Sequence of chain 1.A:
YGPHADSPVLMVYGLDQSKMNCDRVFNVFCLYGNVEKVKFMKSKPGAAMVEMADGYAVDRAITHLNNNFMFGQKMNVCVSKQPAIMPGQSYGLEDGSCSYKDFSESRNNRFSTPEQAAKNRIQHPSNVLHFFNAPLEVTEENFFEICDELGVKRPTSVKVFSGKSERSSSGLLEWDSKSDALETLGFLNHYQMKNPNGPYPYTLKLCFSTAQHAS

Binding-site contacts:
Ligand atom C2' contacts residue LYS81 of chain 1.A at 3.5 Å.
Ligand atom OP1 contacts residue LYS39 of chain 1.A at 2.9 Å (salt-bridge).
Ligand atom N6 contacts residue GLN82 of chain 1.A at 2.9 Å (h-bond).
Ligand atom O3' contacts residue GLY88 of chain 1.A at 3.4 Å.
Ligand atom O2' contacts residue LYS81 of chain 1.A at 3.1 Å.
Ligand atom O2 contacts residue SER80 of chain 1.A at 2.8 Å (h-bond).
Ligand atom N7 contacts residue GLN82 of chain 1.A at 2.8 Å (h-bond).
Ligand atom C2 contacts residue MET86 of chain 1.A at 3.4 Å (hydrophobic).
Ligand atom C8 contacts residue GLN82 of chain 1.A at 3.5 Å.
Ligand atom N3 contacts residue MET86 of chain 1.A at 3.3 Å (h-bond).
Ligand atom N3 contacts residue LYS81 of chain 1.A at 3.0 Å (salt-bridge).
Ligand atom O2' contacts residue GLN89 of chain 1.A at 3.3 Å.
Ligand atom N3 contacts residue SER80 of chain 1.A at 3.3 Å.
Ligand atom O5' contacts residue GLN89 of chain 1.A at 3.1 Å (h-bond).
Ligand atom N4 contacts residue VAL79 of chain 1.A at 2.9 Å (h-bond).
Ligand atom OP2 contacts residue GLN89 of chain 1.A at 3.2 Å (h-bond).
Ligand atom O4' contacts residue MET86 of chain 1.A at 3.3 Å (h-bond).
Ligand atom N6 contacts residue ASN76 of chain 1.A at 3.2 Å (h-bond).
Ligand atom C2 contacts residue TYR13 of chain 1.A at 3.5 Å (hydrophobic).
Ligand atom N1 contacts residue MET86 of chain 1.A at 3.0 Å (h-bond).
Ligand atom OP2 contacts residue LYS39 of chain 1.A at 3.1 Å.
Ligand atom O2 contacts residue LYS81 of chain 1.A at 3.4 Å (salt-bridge).
Ligand atom C2' contacts residue TYR13 of chain 1.A at 3.3 Å (hydrophobic).
Ligand atom C2 contacts residue MET11 of chain 1.A at 3.4 Å (hydrophobic).
Ligand atom C5' contacts residue LYS44 of chain 1.A at 3.5 Å.
Ligand atom N1 contacts residue TYR13 of chain 1.A at 3.5 Å.
Ligand atom O3' contacts residue LYS44 of chain 1.A at 2.9 Å.
Ligand atom O5' contacts residue LYS39 of chain 1.A at 3.5 Å.
Ligand atom N6 contacts residue ALA84 of chain 1.A at 2.8 Å (h-bond).
Ligand atom C6 contacts residue TYR13 of chain 1.A at 3.4 Å (hydrophobic).
Ligand atom O3' contacts residue GLN89 of chain 1.A at 3.0 Å (h-bond).
Ligand atom OP2 contacts residue SER99 of chain 1.A at 3.4 Å (h-bond).
Ligand atom O2 contacts residue GLN82 of chain 1.A at 3.2 Å.
Ligand atom P contacts residue LYS39 of chain 1.A at 3.3 Å.
Ligand atom N3 contacts residue MET11 of chain 1.A at 3.2 Å.
Ligand atom O2' contacts residue TYR13 of chain 1.A at 3.2 Å.
Ligand atom O2' contacts residue LYS44 of chain 1.A at 3.4 Å.
Ligand atom OP1 contacts residue LYS42 of chain 1.A at 2.8 Å (salt-bridge).
Ligand atom OP1 contacts residue LYS44 of chain 1.A at 2.8 Å (salt-bridge).
Ligand atom N3 contacts residue LYS39 of chain 1.A at 3.2 Å (salt-bridge).

The small molecule below binds the protein below.
Small molecule (SMILES): Nc1ccn([C@@H]2O[C@H](CO[P](=O)(O)O[C@H]3[C@@H](O)[C@H](n4cnc5c4NC=NC5N)O[C@@H]3CO[P](=O)(O)O[C@H]3[C@@H](O)[C@H](n4ccc(N)nc4=O)O[C@@H]3CO[P](=O)(O)O[C@H]3[C@@H](O)[C@H](n4cnc5c4NC=NC5N)O[C@@H]3CO)[C@@H](O[P](=O)(O)OC[C@H]3O[C@@H](n4cnc5c4NC=NC5N)[C@H](O)[C@@H]3O)[C@H]2O)c(=O)n1